Binding-site contacts:
Ligand atom N07 contacts residue LEU580 of chain 1.H at 3.6 Å.
Ligand atom C12 contacts residue LEU1149 of chain 1.H at 4.2 Å (hydrophobic).
Ligand atom CL1 contacts residue ILE1030 of chain 1.H at 3.7 Å.
Ligand atom C13 contacts residue LEU580 of chain 1.H at 4.1 Å (hydrophobic).
Ligand atom C14 contacts residue LEU580 of chain 1.H at 3.6 Å (hydrophobic).
Ligand atom N06 contacts residue LEU580 of chain 1.H at 4.1 Å.
Ligand atom CL1 contacts residue VAL555 of chain 1.H at 3.5 Å.
Ligand atom C11 contacts residue MET1290 of chain 1.H at 3.8 Å (hydrophobic).
Ligand atom C17 contacts residue ILE552 of chain 1.H at 4.4 Å (hydrophobic).
Ligand atom C09 contacts residue MET1290 of chain 1.H at 4.2 Å (hydrophobic).
Ligand atom N06 contacts residue ASP1031 of chain 1.H at 3.0 Å (salt-bridge).
Ligand atom C10 contacts residue MET1290 of chain 1.H at 3.5 Å (hydrophobic).
Ligand atom C12 contacts residue MET1290 of chain 1.H at 3.7 Å (hydrophobic).
Ligand atom C09 contacts residue HIS584 of chain 1.H at 4.0 Å.
Ligand atom S03 contacts residue PRO551 of chain 1.H at 4.0 Å.
Ligand atom C11 contacts residue THR1286 of chain 1.H at 4.0 Å.
Ligand atom S03 contacts residue VAL555 of chain 1.H at 4.1 Å.
Ligand atom O04 contacts residue PRO551 of chain 1.H at 4.1 Å.
Ligand atom C17 contacts residue ILE1030 of chain 1.H at 4.0 Å (hydrophobic).
Ligand atom C09 contacts residue ASP1031 of chain 1.H at 4.2 Å.
Ligand atom C16 contacts residue ILE1030 of chain 1.H at 3.5 Å (hydrophobic).
Ligand atom C16 contacts residue LEU580 of chain 1.H at 4.0 Å (hydrophobic).
Ligand atom N06 contacts residue TYR1287 of chain 1.H at 4.3 Å.
Ligand atom C17 contacts residue VAL555 of chain 1.H at 3.6 Å (hydrophobic).
Ligand atom C16 contacts residue VAL555 of chain 1.H at 4.2 Å (hydrophobic).
Ligand atom O05 contacts residue LEU1027 of chain 1.H at 4.0 Å.
Ligand atom N08 contacts residue HIS584 of chain 1.H at 3.6 Å (h-bond).
Ligand atom C14 contacts residue ASP1031 of chain 1.H at 3.3 Å.
Ligand atom C13 contacts residue ASP1031 of chain 1.H at 3.5 Å.
Ligand atom C16 contacts residue ASP1031 of chain 1.H at 3.5 Å.
Ligand atom CL1 contacts residue CYS1072 of chain 1.H at 3.4 Å.
Ligand atom S03 contacts residue ILE552 of chain 1.H at 3.8 Å.
Ligand atom C15 contacts residue LEU580 of chain 1.H at 4.1 Å (hydrophobic).
Ligand atom CL1 contacts residue ILE552 of chain 1.H at 3.8 Å.
Ligand atom C11 contacts residue HIS584 of chain 1.H at 3.7 Å.
Ligand atom N07 contacts residue ASP1031 of chain 1.H at 2.6 Å (salt-bridge).
Ligand atom C10 contacts residue THR1286 of chain 1.H at 3.4 Å.
Ligand atom CL1 contacts residue PHE1068 of chain 1.H at 4.2 Å.
Ligand atom O04 contacts residue HIS584 of chain 1.H at 4.3 Å.
Ligand atom C12 contacts residue HIS584 of chain 1.H at 3.6 Å.

This protein binds this small molecule.
Small molecule (SMILES): CC1(NC2=NS(=O)(=O)c3sc(Cl)cc3N2)CC1

Sequence of chain 1.H:
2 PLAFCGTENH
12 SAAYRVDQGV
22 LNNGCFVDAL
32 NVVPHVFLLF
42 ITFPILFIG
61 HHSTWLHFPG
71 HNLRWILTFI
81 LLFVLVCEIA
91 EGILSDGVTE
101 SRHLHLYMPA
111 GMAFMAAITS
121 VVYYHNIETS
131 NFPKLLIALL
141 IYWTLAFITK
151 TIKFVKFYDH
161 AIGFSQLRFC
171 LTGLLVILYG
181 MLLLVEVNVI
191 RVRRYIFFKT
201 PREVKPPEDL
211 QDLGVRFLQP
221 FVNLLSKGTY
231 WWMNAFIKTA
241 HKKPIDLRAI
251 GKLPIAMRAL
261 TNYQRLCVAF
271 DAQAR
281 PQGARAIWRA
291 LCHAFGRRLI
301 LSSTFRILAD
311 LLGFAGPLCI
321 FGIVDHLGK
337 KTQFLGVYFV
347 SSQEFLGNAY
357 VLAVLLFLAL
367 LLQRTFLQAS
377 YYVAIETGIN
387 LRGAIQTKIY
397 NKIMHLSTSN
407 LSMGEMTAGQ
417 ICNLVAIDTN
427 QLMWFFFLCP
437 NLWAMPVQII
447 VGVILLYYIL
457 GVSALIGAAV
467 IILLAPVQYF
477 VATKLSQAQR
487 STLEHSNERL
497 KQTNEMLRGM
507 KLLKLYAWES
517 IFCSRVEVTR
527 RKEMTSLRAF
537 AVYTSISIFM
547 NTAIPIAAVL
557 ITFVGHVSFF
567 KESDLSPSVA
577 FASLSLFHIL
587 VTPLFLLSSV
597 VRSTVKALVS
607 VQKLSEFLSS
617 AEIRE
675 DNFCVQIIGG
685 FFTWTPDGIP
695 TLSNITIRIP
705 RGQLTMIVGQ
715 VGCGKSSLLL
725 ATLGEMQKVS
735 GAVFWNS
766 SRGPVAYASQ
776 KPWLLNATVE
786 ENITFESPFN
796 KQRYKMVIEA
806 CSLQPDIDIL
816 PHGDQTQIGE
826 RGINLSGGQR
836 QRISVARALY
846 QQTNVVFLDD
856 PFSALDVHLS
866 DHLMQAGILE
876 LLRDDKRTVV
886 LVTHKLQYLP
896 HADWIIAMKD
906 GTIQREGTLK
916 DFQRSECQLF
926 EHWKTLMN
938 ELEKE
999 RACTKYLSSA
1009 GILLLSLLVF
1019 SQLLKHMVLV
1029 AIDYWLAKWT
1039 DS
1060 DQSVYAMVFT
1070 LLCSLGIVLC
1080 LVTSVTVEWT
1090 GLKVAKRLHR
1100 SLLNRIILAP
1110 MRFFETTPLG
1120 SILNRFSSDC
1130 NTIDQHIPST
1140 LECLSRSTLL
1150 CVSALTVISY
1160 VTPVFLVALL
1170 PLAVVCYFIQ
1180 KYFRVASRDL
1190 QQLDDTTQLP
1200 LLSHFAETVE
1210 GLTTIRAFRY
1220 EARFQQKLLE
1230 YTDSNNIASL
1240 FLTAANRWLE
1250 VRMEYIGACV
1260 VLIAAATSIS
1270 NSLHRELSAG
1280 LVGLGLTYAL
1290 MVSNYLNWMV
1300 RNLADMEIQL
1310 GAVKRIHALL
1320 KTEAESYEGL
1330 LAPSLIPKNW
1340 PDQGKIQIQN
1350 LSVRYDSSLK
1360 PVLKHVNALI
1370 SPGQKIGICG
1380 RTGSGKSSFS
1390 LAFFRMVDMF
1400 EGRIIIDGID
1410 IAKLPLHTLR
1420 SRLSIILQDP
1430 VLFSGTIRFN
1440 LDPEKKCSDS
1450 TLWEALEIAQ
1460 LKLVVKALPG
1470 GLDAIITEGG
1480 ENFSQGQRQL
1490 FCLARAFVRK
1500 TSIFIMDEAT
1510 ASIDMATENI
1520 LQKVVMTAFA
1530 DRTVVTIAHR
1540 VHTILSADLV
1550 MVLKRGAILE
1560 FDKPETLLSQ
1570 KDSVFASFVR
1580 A